A small-molecule ligand and the protein it binds are described below.
Small molecule (SMILES): CC(=O)N[C@@H]1[C@@H](O)[C@H](O)[C@@H](CO)O[C@H]1O

Sequence of chain 1.C:
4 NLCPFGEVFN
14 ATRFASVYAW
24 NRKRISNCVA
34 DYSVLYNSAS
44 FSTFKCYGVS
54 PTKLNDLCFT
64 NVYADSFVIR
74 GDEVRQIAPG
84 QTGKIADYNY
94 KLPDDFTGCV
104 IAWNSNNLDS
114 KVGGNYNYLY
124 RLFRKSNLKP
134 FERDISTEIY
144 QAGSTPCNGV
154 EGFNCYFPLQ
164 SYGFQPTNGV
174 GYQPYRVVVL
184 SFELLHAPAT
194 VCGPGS

Binding-site contacts:
Ligand atom C8 contacts residue PHE12 of chain 1.C at 3.8 Å (hydrophobic).
Ligand atom C2 contacts residue ASN13 of chain 1.C at 2.5 Å.
Ligand atom C8 contacts residue ASN13 of chain 1.C at 4.4 Å.
Ligand atom N2 contacts residue ASN13 of chain 1.C at 3.7 Å.
Ligand atom C4 contacts residue ASN13 of chain 1.C at 3.8 Å.
Ligand atom C1 contacts residue ASN13 of chain 1.C at 1.4 Å.
Ligand atom O3 contacts residue ASN13 of chain 1.C at 3.3 Å (h-bond).
Ligand atom O7 contacts residue PHE44 of chain 1.C at 4.3 Å.
Ligand atom O7 contacts residue SER41 of chain 1.C at 4.2 Å.
Ligand atom C5 contacts residue ASN13 of chain 1.C at 3.6 Å.
Ligand atom O3 contacts residue GLY9 of chain 1.C at 3.8 Å.
Ligand atom C3 contacts residue ASN13 of chain 1.C at 3.3 Å.
Ligand atom O6 contacts residue ASN13 of chain 1.C at 3.9 Å.
Ligand atom O7 contacts residue VAL37 of chain 1.C at 3.9 Å.
Ligand atom C8 contacts residue LEU38 of chain 1.C at 3.7 Å (hydrophobic).
Ligand atom O5 contacts residue ASN13 of chain 1.C at 2.5 Å (h-bond).